The protein below binds the small molecule below.
Small molecule (SMILES): CC(=O)N[C@@H]1[C@@H](O)[C@H](O)[C@@H](CO)O[C@H]1O

Sequence of chain 1.D:
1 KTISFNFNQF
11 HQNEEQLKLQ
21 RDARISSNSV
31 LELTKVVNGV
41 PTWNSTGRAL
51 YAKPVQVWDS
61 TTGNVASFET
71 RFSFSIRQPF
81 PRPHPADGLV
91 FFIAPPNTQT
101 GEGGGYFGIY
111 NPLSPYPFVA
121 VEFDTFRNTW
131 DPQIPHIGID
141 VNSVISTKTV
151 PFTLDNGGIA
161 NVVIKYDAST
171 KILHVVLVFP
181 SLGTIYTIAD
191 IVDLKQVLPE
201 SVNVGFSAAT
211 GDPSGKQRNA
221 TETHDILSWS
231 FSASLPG

Binding-site contacts:
Ligand atom O7 contacts residue ASN44 of chain 1.D at 3.4 Å (h-bond).
Ligand atom O5 contacts residue ASN44 of chain 1.D at 2.4 Å (h-bond).
Ligand atom C1 contacts residue ASN44 of chain 1.D at 1.4 Å.
Ligand atom N2 contacts residue ASN44 of chain 1.D at 2.9 Å (h-bond).
Ligand atom C7 contacts residue ASN44 of chain 1.D at 3.6 Å.
Ligand atom C4 contacts residue ASN44 of chain 1.D at 4.2 Å.
Ligand atom C5 contacts residue ASN44 of chain 1.D at 3.7 Å.
Ligand atom C2 contacts residue ASN44 of chain 1.D at 2.5 Å.
Ligand atom N2 contacts residue PRO213 of chain 1.D at 3.9 Å.
Ligand atom C3 contacts residue ASN44 of chain 1.D at 3.8 Å.
Ligand atom C6 contacts residue ARG21 of chain 1.D at 4.4 Å.
Ligand atom C7 contacts residue PRO213 of chain 1.D at 4.2 Å (hydrophobic).
Ligand atom O6 contacts residue ARG21 of chain 1.D at 3.5 Å (salt-bridge).